A protein and the small-molecule ligand that binds it are described below.
Small molecule (SMILES): CC(=O)N[C@H](C(=O)N[C@H](C(=O)N[C@@H](CC(=O)N(C)C)C(=O)N[C@@H](C)[C@H](O)C(F)(F)F)C(C)(C)C(=O)O)C(C)C

Binding-site contacts:
Ligand atom O contacts residue ARG165 of chain 1.A at 3.2 Å (salt-bridge).
Ligand atom O contacts residue SER132 of chain 1.A at 2.3 Å (h-bond).
Ligand atom CA contacts residue SER135 of chain 1.A at 3.2 Å.
Ligand atom N contacts residue SER135 of chain 1.A at 2.8 Å (h-bond).
Ligand atom C1 contacts residue SER132 of chain 1.A at 2.4 Å.
Ligand atom CG1 contacts residue SER135 of chain 1.A at 3.0 Å.
Ligand atom OD2 contacts residue ARG137 of chain 1.A at 3.0 Å.
Ligand atom CB contacts residue SER135 of chain 1.A at 3.6 Å.
Ligand atom C contacts residue SER132 of chain 1.A at 1.4 Å.
Ligand atom FB1 contacts residue ARG165 of chain 1.A at 3.0 Å.
Ligand atom OD1 contacts residue SER134 of chain 1.A at 2.5 Å (h-bond).
Ligand atom FB1 contacts residue SER132 of chain 1.A at 3.6 Å.
Ligand atom CG2 contacts residue SER135 of chain 1.A at 3.5 Å.
Ligand atom O contacts residue ARG137 of chain 1.A at 3.6 Å (salt-bridge).
Ligand atom FB3 contacts residue HIS63 of chain 1.A at 3.0 Å.
Ligand atom CB contacts residue SER132 of chain 1.A at 3.2 Å.
Ligand atom N contacts residue LEU133 of chain 1.A at 3.1 Å (h-bond).
Ligand atom C contacts residue HIS63 of chain 1.A at 3.6 Å.
Ligand atom O contacts residue SER135 of chain 1.A at 3.3 Å (h-bond).
Ligand atom CG1 contacts residue SER134 of chain 1.A at 3.2 Å.
Ligand atom CB contacts residue HIS63 of chain 1.A at 3.4 Å.
Ligand atom CE1 contacts residue HIS63 of chain 1.A at 3.6 Å.
Ligand atom O contacts residue LEU133 of chain 1.A at 3.5 Å (h-bond).
Ligand atom O contacts residue GLY164 of chain 1.A at 3.1 Å.
Ligand atom FB3 contacts residue SER132 of chain 1.A at 2.9 Å.
Ligand atom C contacts residue SER135 of chain 1.A at 3.5 Å.
Ligand atom O contacts residue SER134 of chain 1.A at 3.4 Å.
Ligand atom N contacts residue HIS63 of chain 1.A at 3.5 Å (h-bond).
Ligand atom O contacts residue ARG136 of chain 1.A at 3.2 Å.
Ligand atom N contacts residue ARG137 of chain 1.A at 3.6 Å (salt-bridge).
Ligand atom C1 contacts residue HIS63 of chain 1.A at 3.6 Å.
Ligand atom O contacts residue ARG137 of chain 1.A at 3.0 Å (salt-bridge).
Ligand atom N contacts residue SER132 of chain 1.A at 2.7 Å (h-bond).
Ligand atom OD2 contacts residue ARG31 of chain 1.A at 3.6 Å.
Ligand atom FB2 contacts residue SER132 of chain 1.A at 2.9 Å.
Ligand atom OD1 contacts residue ARG137 of chain 1.A at 3.4 Å.
Ligand atom CG contacts residue SER134 of chain 1.A at 3.6 Å.
Ligand atom FB2 contacts residue CYS161 of chain 1.A at 3.6 Å.
Ligand atom O contacts residue ARG165 of chain 1.A at 3.6 Å.
Ligand atom CA contacts residue SER132 of chain 1.A at 2.4 Å.

Sequence of chain 1.A:
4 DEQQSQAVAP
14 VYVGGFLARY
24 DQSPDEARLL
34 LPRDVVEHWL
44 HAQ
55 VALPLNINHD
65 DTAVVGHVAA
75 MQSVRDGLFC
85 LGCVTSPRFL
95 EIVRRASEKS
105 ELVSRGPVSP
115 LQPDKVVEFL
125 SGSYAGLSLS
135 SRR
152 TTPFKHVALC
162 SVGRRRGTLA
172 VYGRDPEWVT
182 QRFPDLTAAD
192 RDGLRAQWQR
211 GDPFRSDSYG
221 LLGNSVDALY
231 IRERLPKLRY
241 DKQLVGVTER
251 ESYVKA